A protein and the small-molecule ligand that binds it are described below.
Small molecule (SMILES): O=P(O)(O)OC[C@H]1O[C@](O)(COP(=O)(O)O)[C@@H](O)[C@@H]1O

Sequence of chain 1.C:
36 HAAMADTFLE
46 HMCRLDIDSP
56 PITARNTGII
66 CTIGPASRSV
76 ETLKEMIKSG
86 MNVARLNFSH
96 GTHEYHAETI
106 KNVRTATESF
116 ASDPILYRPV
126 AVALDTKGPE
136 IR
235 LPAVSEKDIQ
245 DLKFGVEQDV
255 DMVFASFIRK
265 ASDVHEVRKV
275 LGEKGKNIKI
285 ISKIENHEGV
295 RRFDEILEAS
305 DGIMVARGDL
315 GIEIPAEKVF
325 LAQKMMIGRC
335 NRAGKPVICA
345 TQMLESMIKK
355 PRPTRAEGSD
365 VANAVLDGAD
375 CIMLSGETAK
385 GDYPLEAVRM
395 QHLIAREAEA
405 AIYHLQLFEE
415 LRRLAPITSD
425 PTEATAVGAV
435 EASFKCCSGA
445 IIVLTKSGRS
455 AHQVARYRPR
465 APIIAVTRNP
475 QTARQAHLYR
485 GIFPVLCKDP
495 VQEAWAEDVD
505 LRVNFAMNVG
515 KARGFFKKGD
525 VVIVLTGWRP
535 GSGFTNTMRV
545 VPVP

Binding-site contacts:
Ligand atom O6 contacts residue SER536 of chain 1.C at 3.6 Å.
Ligand atom C6 contacts residue LEU448 of chain 1.C at 3.6 Å (hydrophobic).
Ligand atom O4P contacts residue SER451 of chain 1.C at 3.9 Å.
Ligand atom O3P contacts residue LYS450 of chain 1.C at 3.8 Å.
Ligand atom O5P contacts residue LYS450 of chain 1.C at 3.9 Å.
Ligand atom O5P contacts residue THR449 of chain 1.C at 2.6 Å (h-bond).
Ligand atom P2 contacts residue SER454 of chain 1.C at 3.9 Å.
Ligand atom O2P contacts residue ARG506 of chain 1.C at 2.9 Å (salt-bridge).
Ligand atom O6P contacts residue SER536 of chain 1.C at 2.8 Å (h-bond).
Ligand atom O1P contacts residue TRP499 of chain 1.C at 3.0 Å (h-bond).
Ligand atom O4 contacts residue SER536 of chain 1.C at 3.9 Å.
Ligand atom O6 contacts residue GLY537 of chain 1.C at 3.6 Å (h-bond).
Ligand atom C3 contacts residue ARG533 of chain 1.C at 3.4 Å.
Ligand atom O3P contacts residue GLY535 of chain 1.C at 3.2 Å (h-bond).
Ligand atom O4 contacts residue GLY535 of chain 1.C at 2.8 Å (h-bond).
Ligand atom O4 contacts residue GLY537 of chain 1.C at 3.5 Å (h-bond).
Ligand atom C4 contacts residue GLY535 of chain 1.C at 3.3 Å.
Ligand atom C6 contacts residue THR539 of chain 1.C at 3.8 Å.
Ligand atom C3 contacts residue GLY535 of chain 1.C at 3.4 Å.
Ligand atom O2 contacts residue GLY531 of chain 1.C at 3.5 Å (h-bond).
Ligand atom O3 contacts residue ARG533 of chain 1.C at 2.7 Å (salt-bridge).
Ligand atom O5P contacts residue ARG453 of chain 1.C at 3.8 Å.
Ligand atom O1 contacts residue GLY535 of chain 1.C at 3.9 Å.
Ligand atom P2 contacts residue LYS450 of chain 1.C at 3.9 Å.
Ligand atom O4 contacts residue THR539 of chain 1.C at 3.6 Å.
Ligand atom O3P contacts residue PRO534 of chain 1.C at 3.8 Å.
Ligand atom C4 contacts residue THR539 of chain 1.C at 3.9 Å.
Ligand atom O3 contacts residue GLY531 of chain 1.C at 3.2 Å.
Ligand atom P2 contacts residue SER451 of chain 1.C at 3.7 Å.
Ligand atom P2 contacts residue SER536 of chain 1.C at 3.7 Å.
Ligand atom P1 contacts residue ARG506 of chain 1.C at 3.8 Å.
Ligand atom O4 contacts residue PHE538 of chain 1.C at 2.9 Å (h-bond).
Ligand atom O4P contacts residue SER454 of chain 1.C at 3.7 Å.
Ligand atom O2P contacts residue LYS450 of chain 1.C at 3.9 Å.
Ligand atom O1P contacts residue ARG506 of chain 1.C at 2.8 Å (salt-bridge).
Ligand atom O6P contacts residue SER451 of chain 1.C at 2.8 Å (h-bond).
Ligand atom O5P contacts residue SER454 of chain 1.C at 3.0 Å (h-bond).
Ligand atom O4P contacts residue GLY537 of chain 1.C at 3.4 Å (h-bond).
Ligand atom C5 contacts residue GLY535 of chain 1.C at 3.2 Å.
Ligand atom O6P contacts residue LYS450 of chain 1.C at 3.2 Å (salt-bridge).